Binding-site contacts:
Ligand atom O5 contacts residue ASN12 of chain 19.J at 2.7 Å (h-bond).
Ligand atom C1 contacts residue ASN12 of chain 19.J at 2.1 Å.
Ligand atom N2 contacts residue ASN12 of chain 19.J at 3.8 Å.
Ligand atom C2 contacts residue ASN12 of chain 19.J at 3.2 Å.
Ligand atom C5 contacts residue ASN12 of chain 19.J at 4.1 Å.
Ligand atom C7 contacts residue ASN12 of chain 19.J at 3.9 Å.
Ligand atom O7 contacts residue ASN12 of chain 19.J at 3.7 Å.

Sequence of chain 19.J:
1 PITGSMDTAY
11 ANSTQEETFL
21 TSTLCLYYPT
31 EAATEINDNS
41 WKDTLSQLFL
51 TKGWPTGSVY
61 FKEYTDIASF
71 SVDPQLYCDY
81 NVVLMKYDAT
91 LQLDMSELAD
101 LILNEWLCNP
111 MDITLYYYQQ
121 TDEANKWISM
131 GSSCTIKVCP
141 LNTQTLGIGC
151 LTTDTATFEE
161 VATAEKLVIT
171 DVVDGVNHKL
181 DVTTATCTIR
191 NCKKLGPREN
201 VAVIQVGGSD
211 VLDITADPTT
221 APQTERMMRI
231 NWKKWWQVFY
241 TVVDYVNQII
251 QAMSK

A protein and the small-molecule ligand that binds it are described below.
Small molecule (SMILES): CC(=O)N[C@H]1[C@H](O[C@H]2[C@H](O)[C@@H](NC(C)=O)CO[C@@H]2CO)O[C@H](CO)[C@@H](O)[C@@H]1O